Sequence of chain 1.A:
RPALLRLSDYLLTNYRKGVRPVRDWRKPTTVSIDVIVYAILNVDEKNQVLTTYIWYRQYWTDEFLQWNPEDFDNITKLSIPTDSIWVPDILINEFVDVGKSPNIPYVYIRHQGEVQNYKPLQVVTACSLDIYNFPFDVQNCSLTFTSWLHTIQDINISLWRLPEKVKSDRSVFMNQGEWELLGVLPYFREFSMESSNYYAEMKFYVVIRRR

Sequence of chain 1.B:
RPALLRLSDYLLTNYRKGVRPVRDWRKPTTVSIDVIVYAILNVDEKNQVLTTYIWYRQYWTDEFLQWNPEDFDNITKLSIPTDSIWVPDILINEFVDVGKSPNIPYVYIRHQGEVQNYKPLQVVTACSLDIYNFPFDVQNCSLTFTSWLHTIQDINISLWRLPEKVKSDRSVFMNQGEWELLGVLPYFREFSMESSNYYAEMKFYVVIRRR

A small-molecule ligand and the protein it binds are described below.
Small molecule (SMILES): CC(=O)N[C@@H]1[C@@H](O)[C@H](O)[C@@H](CO)O[C@H]1O

Binding-site contacts:
Ligand atom C1 contacts residue ASN76 of chain 1.A at 1.4 Å.
Ligand atom O7 contacts residue ARG28 of chain 1.B at 4.2 Å.
Ligand atom C4 contacts residue ASN76 of chain 1.A at 4.2 Å.
Ligand atom N2 contacts residue ASN76 of chain 1.A at 2.9 Å (h-bond).
Ligand atom C7 contacts residue ASN76 of chain 1.A at 3.2 Å.
Ligand atom C3 contacts residue ASN76 of chain 1.A at 3.8 Å.
Ligand atom C8 contacts residue ASP75 of chain 1.A at 3.3 Å.
Ligand atom O5 contacts residue ASN76 of chain 1.A at 2.4 Å (h-bond).
Ligand atom O7 contacts residue ASN76 of chain 1.A at 3.2 Å (h-bond).
Ligand atom C8 contacts residue ASN76 of chain 1.A at 4.4 Å.
Ligand atom C5 contacts residue ASN76 of chain 1.A at 3.7 Å.
Ligand atom C7 contacts residue ASP75 of chain 1.A at 4.2 Å.
Ligand atom O7 contacts residue ASP75 of chain 1.A at 4.3 Å.
Ligand atom C2 contacts residue ASN76 of chain 1.A at 2.5 Å.